A small-molecule ligand and the protein it binds are described below.
Small molecule (SMILES): CC(=O)N[C@H]1[C@H](O[C@H]2[C@H](O)[C@@H](NC(C)=O)CO[C@@H]2CO)O[C@H](CO)[C@@H](O[C@@H]2O[C@H](CO)[C@@H](O)[C@H](O)[C@@H]2O)[C@@H]1O

Sequence of chain 1.A:
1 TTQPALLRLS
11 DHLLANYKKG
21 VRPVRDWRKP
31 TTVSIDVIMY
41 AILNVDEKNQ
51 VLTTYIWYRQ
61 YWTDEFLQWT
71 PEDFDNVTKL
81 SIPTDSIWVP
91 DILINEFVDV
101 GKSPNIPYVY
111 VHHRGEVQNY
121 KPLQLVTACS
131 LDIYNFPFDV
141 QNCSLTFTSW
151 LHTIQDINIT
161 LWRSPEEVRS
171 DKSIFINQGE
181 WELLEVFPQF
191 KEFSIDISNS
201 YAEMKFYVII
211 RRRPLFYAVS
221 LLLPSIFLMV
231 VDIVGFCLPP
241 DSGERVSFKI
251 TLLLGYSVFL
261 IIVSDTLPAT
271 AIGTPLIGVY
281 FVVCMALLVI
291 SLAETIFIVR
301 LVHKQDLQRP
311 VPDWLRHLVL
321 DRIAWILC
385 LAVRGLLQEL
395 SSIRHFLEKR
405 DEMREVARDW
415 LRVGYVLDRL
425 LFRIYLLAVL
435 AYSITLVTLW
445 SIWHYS

Binding-site contacts:
Ligand atom N2 contacts residue ASN158 of chain 1.A at 3.8 Å.
Ligand atom C1 contacts residue PHE190 of chain 1.A at 3.6 Å (hydrophobic).
Ligand atom C2 contacts residue ASN158 of chain 1.A at 3.4 Å.
Ligand atom O5 contacts residue PHE190 of chain 1.A at 3.7 Å.
Ligand atom O7 contacts residue ASN158 of chain 1.A at 2.4 Å (h-bond).
Ligand atom O5 contacts residue ILE159 of chain 1.A at 4.2 Å.
Ligand atom O7 contacts residue PHE190 of chain 1.A at 4.3 Å.
Ligand atom O6 contacts residue ILE159 of chain 1.A at 3.2 Å (h-bond).
Ligand atom C1 contacts residue ASN158 of chain 1.A at 3.3 Å.
Ligand atom C8 contacts residue PHE190 of chain 1.A at 4.4 Å (hydrophobic).
Ligand atom C6 contacts residue THR160 of chain 1.A at 4.3 Å.
Ligand atom C7 contacts residue ASN158 of chain 1.A at 3.4 Å.
Ligand atom O6 contacts residue THR160 of chain 1.A at 3.5 Å.
Ligand atom O5 contacts residue ASN158 of chain 1.A at 3.6 Å.
Ligand atom C5 contacts residue PHE190 of chain 1.A at 4.0 Å (hydrophobic).